Binding-site contacts:
Ligand atom O2 contacts residue GLY206 of chain 1.C at 3.3 Å.
Ligand atom O1B contacts residue GLY19 of chain 1.C at 3.7 Å.
Ligand atom N3 contacts residue ALA207 of chain 1.C at 2.8 Å (h-bond).
Ligand atom C2 contacts residue ALA207 of chain 1.C at 3.4 Å (hydrophobic).
Ligand atom C2 contacts residue ALA208 of chain 1.C at 3.6 Å (hydrophobic).
Ligand atom O2 contacts residue ALA207 of chain 1.C at 3.1 Å (h-bond).
Ligand atom O2G contacts residue GLU115 of chain 1.C at 3.0 Å (salt-bridge).
Ligand atom C4 contacts residue VAL24 of chain 1.C at 3.7 Å (hydrophobic).
Ligand atom O2G contacts residue MG1 of chain 1.J at 2.0 Å.
Ligand atom O1A contacts residue THR23 of chain 1.C at 3.3 Å (h-bond).
Ligand atom O3B contacts residue GLY19 of chain 1.C at 3.2 Å (h-bond).
Ligand atom O2B contacts residue THR23 of chain 1.C at 2.9 Å (h-bond).
Ligand atom N4 contacts residue PRO204 of chain 1.C at 2.9 Å (h-bond).
Ligand atom O2A contacts residue GLY21 of chain 1.C at 3.2 Å.
Ligand atom C2 contacts residue GLY206 of chain 1.C at 3.7 Å.
Ligand atom N3 contacts residue GLY206 of chain 1.C at 3.2 Å (h-bond).
Ligand atom C5 contacts residue GLY176 of chain 1.C at 3.0 Å.
Ligand atom C4 contacts residue GLY176 of chain 1.C at 3.3 Å.
Ligand atom O3G contacts residue THR18 of chain 1.C at 3.6 Å.
Ligand atom N4 contacts residue LEU203 of chain 1.C at 3.3 Å (h-bond).
Ligand atom N4 contacts residue GLY176 of chain 1.C at 2.6 Å (h-bond).
Ligand atom O1B contacts residue GLY21 of chain 1.C at 2.9 Å (h-bond).
Ligand atom PG contacts residue LYS22 of chain 1.C at 3.5 Å.
Ligand atom O1B contacts residue VAL20 of chain 1.C at 3.1 Å (h-bond).
Ligand atom O3A contacts residue LYS22 of chain 1.C at 3.5 Å (salt-bridge).
Ligand atom O3G contacts residue GLY118 of chain 1.C at 3.6 Å.
Ligand atom O2B contacts residue MG1 of chain 1.J at 2.6 Å.
Ligand atom O2B contacts residue GLU115 of chain 1.C at 3.4 Å (salt-bridge).
Ligand atom PG contacts residue MG1 of chain 1.J at 3.4 Å.
Ligand atom O2B contacts residue LYS22 of chain 1.C at 3.1 Å (salt-bridge).
Ligand atom O3A contacts residue GLY21 of chain 1.C at 3.0 Å (h-bond).
Ligand atom PB contacts residue GLY21 of chain 1.C at 3.6 Å.
Ligand atom O1B contacts residue LYS22 of chain 1.C at 2.7 Å (salt-bridge).
Ligand atom O2G contacts residue ASP56 of chain 1.C at 3.0 Å (salt-bridge).
Ligand atom N3 contacts residue PRO204 of chain 1.C at 3.7 Å.
Ligand atom O2A contacts residue VAL24 of chain 1.C at 3.4 Å.
Ligand atom O2 contacts residue ALA208 of chain 1.C at 3.0 Å (h-bond).
Ligand atom O3G contacts residue LYS22 of chain 1.C at 2.3 Å (salt-bridge).
Ligand atom O1G contacts residue THR18 of chain 1.C at 3.5 Å.
Ligand atom PB contacts residue LYS22 of chain 1.C at 3.2 Å.

A protein and the small-molecule ligand that binds it are described below.
Small molecule (SMILES): Nc1ccn([C@H]2C[C@H](O)[C@@H](CO[P](=O)(O)O[P](=O)(O)OP(=O)(O)O)O2)c(=O)n1

Sequence of chain 1.C:
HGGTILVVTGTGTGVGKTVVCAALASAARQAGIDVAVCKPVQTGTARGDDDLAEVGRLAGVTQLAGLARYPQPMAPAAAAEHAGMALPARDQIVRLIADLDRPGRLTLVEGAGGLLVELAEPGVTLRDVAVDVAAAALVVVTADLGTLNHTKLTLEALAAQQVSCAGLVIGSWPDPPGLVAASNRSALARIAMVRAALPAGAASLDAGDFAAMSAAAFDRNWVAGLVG